Sequence of chain 1.IA:
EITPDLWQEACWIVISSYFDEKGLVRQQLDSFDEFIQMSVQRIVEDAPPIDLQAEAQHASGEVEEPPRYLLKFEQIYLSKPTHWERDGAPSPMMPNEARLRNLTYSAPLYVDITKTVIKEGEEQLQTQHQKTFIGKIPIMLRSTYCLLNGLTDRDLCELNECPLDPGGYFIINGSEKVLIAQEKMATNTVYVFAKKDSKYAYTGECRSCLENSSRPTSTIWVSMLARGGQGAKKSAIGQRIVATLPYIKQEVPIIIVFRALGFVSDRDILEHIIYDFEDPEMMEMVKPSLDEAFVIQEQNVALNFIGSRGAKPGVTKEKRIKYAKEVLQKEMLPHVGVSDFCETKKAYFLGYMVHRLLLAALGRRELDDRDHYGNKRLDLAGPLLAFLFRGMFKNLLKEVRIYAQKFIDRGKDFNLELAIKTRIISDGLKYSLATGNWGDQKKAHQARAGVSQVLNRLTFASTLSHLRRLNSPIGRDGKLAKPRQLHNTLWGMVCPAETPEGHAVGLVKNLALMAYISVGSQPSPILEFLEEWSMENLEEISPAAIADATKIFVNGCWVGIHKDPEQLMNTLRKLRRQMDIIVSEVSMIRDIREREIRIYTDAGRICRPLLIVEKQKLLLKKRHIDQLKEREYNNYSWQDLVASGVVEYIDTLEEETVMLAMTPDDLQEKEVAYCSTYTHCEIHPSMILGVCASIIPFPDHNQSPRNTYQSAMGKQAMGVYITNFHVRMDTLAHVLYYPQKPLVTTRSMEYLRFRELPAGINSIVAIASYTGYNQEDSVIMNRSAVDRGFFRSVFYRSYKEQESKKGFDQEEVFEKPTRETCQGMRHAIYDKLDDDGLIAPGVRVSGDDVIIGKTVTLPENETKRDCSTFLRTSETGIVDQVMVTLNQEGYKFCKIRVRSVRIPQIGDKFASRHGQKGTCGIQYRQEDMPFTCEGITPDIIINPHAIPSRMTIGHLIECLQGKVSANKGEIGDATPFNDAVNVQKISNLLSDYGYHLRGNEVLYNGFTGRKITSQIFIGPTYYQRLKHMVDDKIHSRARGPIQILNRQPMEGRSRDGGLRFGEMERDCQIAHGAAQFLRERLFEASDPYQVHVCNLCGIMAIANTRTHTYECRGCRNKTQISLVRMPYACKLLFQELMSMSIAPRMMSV

Binding-site contacts:
Ligand atom CB contacts residue GLY842 of chain 1.HA at 3.4 Å.
Ligand atom CA contacts residue GLN791 of chain 1.HA at 3.3 Å.
Ligand atom OD contacts residue ILE779 of chain 1.HA at 3.2 Å.
Ligand atom C contacts residue GLN790 of chain 1.HA at 3.5 Å.
Ligand atom O contacts residue ASN792 of chain 1.HA at 3.3 Å (h-bond).
Ligand atom CG2 contacts residue HIS839 of chain 1.HA at 3.4 Å.
Ligand atom O contacts residue GLY789 of chain 1.HA at 3.2 Å.
Ligand atom CE2 contacts residue ARG749 of chain 1.HA at 3.4 Å.
Ligand atom CH2 contacts residue SER782 of chain 1.HA at 3.2 Å.
Ligand atom C contacts residue ASN792 of chain 1.HA at 3.4 Å.
Ligand atom OD1 contacts residue GLN718 of chain 1.IA at 2.6 Å (h-bond).
Ligand atom CZ3 contacts residue ARG749 of chain 1.HA at 3.2 Å.
Ligand atom O contacts residue GLN790 of chain 1.HA at 2.6 Å (h-bond).
Ligand atom CA contacts residue ARG749 of chain 1.HA at 2.8 Å.
Ligand atom C contacts residue HIS1108 of chain 1.HA at 3.4 Å.
Ligand atom CB contacts residue GLN791 of chain 1.HA at 3.4 Å.
Ligand atom N contacts residue ARG749 of chain 1.HA at 3.3 Å (salt-bridge).
Ligand atom C contacts residue GLN790 of chain 1.HA at 3.0 Å.
Ligand atom CD1 contacts residue ASN742 of chain 1.HA at 3.2 Å.
Ligand atom O contacts residue GLN791 of chain 1.HA at 3.1 Å (h-bond).
Ligand atom CG2 contacts residue GLN791 of chain 1.HA at 3.0 Å.
Ligand atom CD contacts residue HIS1108 of chain 1.HA at 3.2 Å.
Ligand atom O contacts residue VAL788 of chain 1.HA at 3.0 Å (h-bond).
Ligand atom N contacts residue GLN790 of chain 1.HA at 3.4 Å (h-bond).
Ligand atom O contacts residue ARG749 of chain 1.HA at 3.1 Å (salt-bridge).
Ligand atom C contacts residue ARG749 of chain 1.HA at 3.4 Å.
Ligand atom OH2 contacts residue ARG749 of chain 1.HA at 3.1 Å (salt-bridge).
Ligand atom OH2 contacts residue SER782 of chain 1.HA at 2.5 Å (h-bond).
Ligand atom OG1 contacts residue GLN783 of chain 1.HA at 3.4 Å (h-bond).
Ligand atom OD1 contacts residue GLU845 of chain 1.HA at 2.6 Å (salt-bridge).
Ligand atom CH2 contacts residue ARG749 of chain 1.HA at 3.4 Å.
Ligand atom C contacts residue ASN792 of chain 1.HA at 3.5 Å.
Ligand atom CZ2 contacts residue ARG749 of chain 1.HA at 3.4 Å.
Ligand atom CE3 contacts residue VAL788 of chain 1.HA at 3.4 Å (hydrophobic).
Ligand atom CD1 contacts residue GLN718 of chain 1.IA at 3.4 Å.
Ligand atom O contacts residue ASN792 of chain 1.HA at 3.0 Å (h-bond).
Ligand atom CE3 contacts residue ARG749 of chain 1.HA at 3.3 Å.
Ligand atom O contacts residue ASN792 of chain 1.HA at 3.1 Å (h-bond).
Ligand atom N contacts residue GLN790 of chain 1.HA at 3.3 Å (h-bond).
Ligand atom O contacts residue HIS1108 of chain 1.HA at 3.5 Å.

Sequence of chain 1.HA:
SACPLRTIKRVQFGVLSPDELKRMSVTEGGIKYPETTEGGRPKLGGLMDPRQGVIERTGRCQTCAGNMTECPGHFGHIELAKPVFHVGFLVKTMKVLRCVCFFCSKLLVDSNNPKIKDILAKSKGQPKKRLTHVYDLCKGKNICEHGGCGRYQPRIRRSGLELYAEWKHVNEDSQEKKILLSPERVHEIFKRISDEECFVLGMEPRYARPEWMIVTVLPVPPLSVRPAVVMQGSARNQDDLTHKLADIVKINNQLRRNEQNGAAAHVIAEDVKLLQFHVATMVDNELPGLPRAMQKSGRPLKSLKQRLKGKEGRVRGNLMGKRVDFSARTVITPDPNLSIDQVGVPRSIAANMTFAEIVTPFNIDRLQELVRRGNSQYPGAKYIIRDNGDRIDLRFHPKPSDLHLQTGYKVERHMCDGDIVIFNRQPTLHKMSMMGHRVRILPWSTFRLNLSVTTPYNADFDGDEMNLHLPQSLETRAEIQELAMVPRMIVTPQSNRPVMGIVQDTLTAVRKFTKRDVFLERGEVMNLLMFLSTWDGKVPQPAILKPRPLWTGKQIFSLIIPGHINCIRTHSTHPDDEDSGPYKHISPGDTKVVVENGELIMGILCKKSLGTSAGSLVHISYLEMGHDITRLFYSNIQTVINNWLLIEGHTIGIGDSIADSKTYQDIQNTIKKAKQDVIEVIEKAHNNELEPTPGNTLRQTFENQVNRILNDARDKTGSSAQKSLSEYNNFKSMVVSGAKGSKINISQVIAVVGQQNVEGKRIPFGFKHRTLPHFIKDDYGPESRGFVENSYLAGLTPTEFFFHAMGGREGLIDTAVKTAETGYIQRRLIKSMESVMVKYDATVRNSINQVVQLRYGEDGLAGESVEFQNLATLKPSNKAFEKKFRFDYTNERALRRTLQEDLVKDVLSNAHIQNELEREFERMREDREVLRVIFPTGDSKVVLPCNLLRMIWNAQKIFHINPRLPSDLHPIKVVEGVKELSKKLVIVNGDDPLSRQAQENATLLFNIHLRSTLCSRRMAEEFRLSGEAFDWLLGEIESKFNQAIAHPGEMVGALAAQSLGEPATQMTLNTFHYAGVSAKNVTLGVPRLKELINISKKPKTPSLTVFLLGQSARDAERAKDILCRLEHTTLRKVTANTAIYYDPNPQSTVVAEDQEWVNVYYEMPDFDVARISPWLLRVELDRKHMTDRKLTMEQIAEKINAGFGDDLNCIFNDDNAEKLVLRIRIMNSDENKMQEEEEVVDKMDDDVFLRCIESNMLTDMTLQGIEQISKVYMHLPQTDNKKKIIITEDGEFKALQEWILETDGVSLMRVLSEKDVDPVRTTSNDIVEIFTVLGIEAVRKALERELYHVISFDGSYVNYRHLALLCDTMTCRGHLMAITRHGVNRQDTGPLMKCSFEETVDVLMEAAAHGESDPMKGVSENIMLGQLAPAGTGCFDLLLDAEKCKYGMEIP

The protein below binds the small molecule below.
Small molecule (SMILES): CC[C@H](C)[C@@H]1NC(=O)CNC(=O)[C@@H]2Cc3c([nH]c4cc(O)ccc34)[S@@](=O)C[C@H](NC(=O)CNC1=O)C(=O)N[C@@H](CC(N)=O)C(=O)N1C[C@H](O)C[C@H]1C(=O)N[C@@H]([C@@H](C)[C@@H](O)CO)C(=O)N2